Sequence of chain 1.G:
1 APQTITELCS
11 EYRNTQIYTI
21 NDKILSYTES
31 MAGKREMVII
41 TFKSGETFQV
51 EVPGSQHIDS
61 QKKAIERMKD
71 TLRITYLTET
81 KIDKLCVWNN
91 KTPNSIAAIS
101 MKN

Binding-site contacts:
Ligand atom C5B contacts residue GLY33 of chain 1.G at 3.9 Å.
Ligand atom C2B contacts residue GLU11 of chain 1.F at 3.9 Å.
Ligand atom O3 contacts residue ASN90 of chain 1.F at 2.8 Å (h-bond).
Ligand atom O3' contacts residue ARG13 of chain 1.F at 3.5 Å (salt-bridge).
Ligand atom O6 contacts residue TRP88 of chain 1.F at 3.3 Å.
Ligand atom O6 contacts residue GLN61 of chain 1.F at 2.8 Å (h-bond).
Ligand atom C2 contacts residue ASN90 of chain 1.F at 3.5 Å.
Ligand atom O3 contacts residue LYS91 of chain 1.F at 3.6 Å (salt-bridge).
Ligand atom C6B contacts residue LYS34 of chain 1.G at 3.6 Å.
Ligand atom O3 contacts residue TRP88 of chain 1.F at 3.6 Å.
Ligand atom O1 contacts residue TRP88 of chain 1.F at 4.0 Å.
Ligand atom C7' contacts residue TYR12 of chain 1.F at 3.5 Å (hydrophobic).
Ligand atom C5 contacts residue TRP88 of chain 1.F at 3.7 Å (hydrophobic).
Ligand atom O6 contacts residue HIS57 of chain 1.F at 3.7 Å.
Ligand atom C3 contacts residue TRP88 of chain 1.F at 3.6 Å (hydrophobic).
Ligand atom O1' contacts residue LYS34 of chain 1.G at 2.8 Å (salt-bridge).
Ligand atom O2 contacts residue ASN90 of chain 1.F at 2.6 Å (h-bond).
Ligand atom C3B contacts residue GLU11 of chain 1.F at 3.5 Å.
Ligand atom O4 contacts residue GLN56 of chain 1.F at 3.5 Å.
Ligand atom C6 contacts residue HIS57 of chain 1.F at 3.5 Å.
Ligand atom O1B contacts residue LYS34 of chain 1.G at 3.5 Å.
Ligand atom C3B contacts residue TYR12 of chain 1.F at 3.6 Å (hydrophobic).
Ligand atom C7B contacts residue TYR12 of chain 1.F at 3.3 Å (hydrophobic).
Ligand atom O1' contacts residue ILE58 of chain 1.F at 3.7 Å.
Ligand atom O3' contacts residue TYR12 of chain 1.F at 3.9 Å.
Ligand atom N4' contacts residue GLU11 of chain 1.F at 3.9 Å.
Ligand atom N2' contacts residue TYR12 of chain 1.F at 3.6 Å.
Ligand atom C7B contacts residue GLU11 of chain 1.F at 2.9 Å.
Ligand atom C6 contacts residue TRP88 of chain 1.F at 3.6 Å (hydrophobic).
Ligand atom C8' contacts residue GLU11 of chain 1.F at 3.2 Å.
Ligand atom O1' contacts residue GLY33 of chain 1.G at 3.9 Å.
Ligand atom O2' contacts residue GLN61 of chain 1.F at 2.9 Å (h-bond).
Ligand atom C4 contacts residue TRP88 of chain 1.F at 3.6 Å (hydrophobic).
Ligand atom C4 contacts residue GLU51 of chain 1.F at 3.6 Å.
Ligand atom O2' contacts residue GLN56 of chain 1.F at 3.4 Å (h-bond).
Ligand atom O5 contacts residue GLN56 of chain 1.F at 3.8 Å.
Ligand atom O4 contacts residue GLU51 of chain 1.F at 2.9 Å (salt-bridge).
Ligand atom C5' contacts residue TYR12 of chain 1.F at 3.8 Å (hydrophobic).
Ligand atom O4 contacts residue LYS91 of chain 1.F at 3.5 Å (salt-bridge).
Ligand atom C3 contacts residue ASN90 of chain 1.F at 3.5 Å.

A protein and the small-molecule ligand that binds it are described below.
Small molecule (SMILES): O=C(NCCCN1CCOCC1)c1cc(O[C@H]2O[C@H](CO)[C@H](O)[C@H](O)[C@H]2O)cc([N+](=O)[O-])c1

Sequence of chain 1.F:
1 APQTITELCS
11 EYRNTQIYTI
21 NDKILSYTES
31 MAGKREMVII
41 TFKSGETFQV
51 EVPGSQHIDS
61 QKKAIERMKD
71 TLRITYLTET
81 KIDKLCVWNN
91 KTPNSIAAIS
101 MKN